Binding-site contacts:
Ligand atom NE contacts residue ARG50 of chain 2.E at 3.1 Å (salt-bridge).
Ligand atom CD contacts residue ARG50 of chain 2.E at 3.3 Å.
Ligand atom C contacts residue ASP258 of chain 2.E at 3.7 Å.
Ligand atom NH1 contacts residue THR246 of chain 2.E at 3.2 Å (h-bond).
Ligand atom OG1 contacts residue ASP258 of chain 2.E at 3.3 Å.
Ligand atom N contacts residue ARG49 of chain 2.E at 3.7 Å.
Ligand atom O contacts residue ARG43 of chain 2.E at 2.8 Å (salt-bridge).
Ligand atom CG2 contacts residue MET259 of chain 2.E at 3.7 Å (hydrophobic).
Ligand atom CA contacts residue ASP258 of chain 2.E at 3.6 Å.
Ligand atom CA contacts residue ASP258 of chain 2.E at 3.7 Å.
Ligand atom C contacts residue ARG43 of chain 2.E at 3.7 Å.
Ligand atom N contacts residue ASP258 of chain 2.E at 3.2 Å (salt-bridge).
Ligand atom CB contacts residue MET259 of chain 2.E at 3.6 Å (hydrophobic).
Ligand atom CG2 contacts residue ALA42 of chain 2.E at 3.8 Å (hydrophobic).
Ligand atom O contacts residue ARG43 of chain 2.E at 2.8 Å (salt-bridge).
Ligand atom NH1 contacts residue ASP53 of chain 2.E at 3.0 Å (salt-bridge).
Ligand atom O contacts residue ILE39 of chain 2.E at 3.7 Å.
Ligand atom CD2 contacts residue ARG50 of chain 2.E at 3.6 Å.
Ligand atom O contacts residue ARG50 of chain 2.E at 3.4 Å.
Ligand atom O contacts residue ARG49 of chain 2.E at 3.1 Å (salt-bridge).
Ligand atom CD2 contacts residue ASP258 of chain 2.E at 3.4 Å.
Ligand atom CD2 contacts residue ARG43 of chain 2.E at 3.6 Å.
Ligand atom N contacts residue ARG49 of chain 2.E at 3.6 Å (salt-bridge).
Ligand atom CB contacts residue ARG49 of chain 2.E at 3.7 Å.
Ligand atom CZ contacts residue THR246 of chain 2.E at 3.3 Å.
Ligand atom CA contacts residue ASP258 of chain 2.E at 3.7 Å.
Ligand atom N contacts residue PRO57 of chain 2.E at 3.5 Å.
Ligand atom NH2 contacts residue THR246 of chain 2.E at 3.0 Å (h-bond).
Ligand atom CG contacts residue PRO57 of chain 2.E at 3.7 Å (hydrophobic).
Ligand atom CD contacts residue LEU52 of chain 2.E at 3.3 Å (hydrophobic).
Ligand atom N contacts residue ASP258 of chain 2.E at 3.2 Å (salt-bridge).
Ligand atom CB contacts residue ARG49 of chain 2.E at 3.5 Å.
Ligand atom CG2 contacts residue ASP258 of chain 2.E at 3.5 Å.
Ligand atom OG1 contacts residue MET259 of chain 2.E at 2.6 Å (h-bond).
Ligand atom CB contacts residue ASP258 of chain 2.E at 3.5 Å.
Ligand atom N contacts residue ASP258 of chain 2.E at 2.8 Å (salt-bridge).
Ligand atom N contacts residue ARG49 of chain 2.E at 3.5 Å (salt-bridge).
Ligand atom C contacts residue ARG49 of chain 2.E at 3.6 Å.
Ligand atom NH2 contacts residue ASP228 of chain 2.E at 2.7 Å (salt-bridge).
Ligand atom CB contacts residue ASP258 of chain 2.E at 3.7 Å.

The protein below binds the small molecule below.
Small molecule (SMILES): CC(C)C[C@H](NC(=O)CN)C(=O)N[C@H](C(=O)N[C@H](C(=O)NCC(=O)N[C@@H](CO)C(=O)N[C@@H](CC(C)C)C(=O)N[C@@H](CCCN=C(N)N)C(=O)NCC=O)C(C)C)[C@@H](C)O

Sequence of chain 2.E:
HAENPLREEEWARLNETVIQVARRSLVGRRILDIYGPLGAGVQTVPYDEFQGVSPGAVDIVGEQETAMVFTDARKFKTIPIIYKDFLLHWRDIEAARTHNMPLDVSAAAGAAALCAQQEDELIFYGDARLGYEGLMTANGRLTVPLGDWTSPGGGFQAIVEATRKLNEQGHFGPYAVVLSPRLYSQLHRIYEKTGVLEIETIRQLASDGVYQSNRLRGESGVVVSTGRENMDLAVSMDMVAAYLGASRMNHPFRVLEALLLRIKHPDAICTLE